Binding-site contacts:
Ligand atom CZ2 contacts residue GLY36 of chain 1.A at 3.9 Å.
Ligand atom ND2 contacts residue TYR78 of chain 1.A at 3.8 Å.
Ligand atom CD1 contacts residue ILE77 of chain 1.A at 3.8 Å (hydrophobic).
Ligand atom OD1 contacts residue TYR78 of chain 1.A at 3.2 Å (h-bond).
Ligand atom CE1 contacts residue VAL71 of chain 1.A at 3.6 Å (hydrophobic).
Ligand atom CA contacts residue GLN50 of chain 1.A at 3.4 Å.
Ligand atom O contacts residue GLN50 of chain 1.A at 3.7 Å.
Ligand atom CE2 contacts residue GLY36 of chain 1.A at 3.6 Å.
Ligand atom CAB contacts residue MET40 of chain 1.A at 3.9 Å (hydrophobic).
Ligand atom CD1 contacts residue VAL71 of chain 1.A at 3.8 Å (hydrophobic).
Ligand atom CE3 contacts residue VAL71 of chain 1.A at 3.9 Å (hydrophobic).
Ligand atom CD1 contacts residue GLN50 of chain 1.A at 3.6 Å.
Ligand atom N contacts residue GLN50 of chain 1.A at 2.8 Å (h-bond).
Ligand atom CH2 contacts residue ILE39 of chain 1.A at 3.8 Å (hydrophobic).
Ligand atom O contacts residue VAL71 of chain 1.A at 3.6 Å.
Ligand atom CAS contacts residue PHE33 of chain 1.A at 3.8 Å (hydrophobic).
Ligand atom CE2 contacts residue GLY36 of chain 1.A at 3.5 Å.
Ligand atom C contacts residue VAL71 of chain 1.A at 3.8 Å (hydrophobic).
Ligand atom NE1 contacts residue GLY36 of chain 1.A at 3.3 Å.
Ligand atom CB1 contacts residue LEU32 of chain 1.A at 3.8 Å (hydrophobic).
Ligand atom CA contacts residue GLN50 of chain 1.A at 3.8 Å.
Ligand atom CD1 contacts residue GLY36 of chain 1.A at 3.5 Å.
Ligand atom CE1 contacts residue ILE39 of chain 1.A at 3.5 Å (hydrophobic).
Ligand atom CE2 contacts residue ILE39 of chain 1.A at 3.7 Å (hydrophobic).
Ligand atom CZ2 contacts residue LEU32 of chain 1.A at 3.9 Å (hydrophobic).
Ligand atom CB contacts residue TYR45 of chain 1.A at 3.5 Å (hydrophobic).
Ligand atom CZ contacts residue ILE39 of chain 1.A at 3.2 Å (hydrophobic).
Ligand atom CD1 contacts residue LEU32 of chain 1.A at 3.8 Å (hydrophobic).
Ligand atom NE1 contacts residue LEU32 of chain 1.A at 2.8 Å (h-bond).
Ligand atom CD1 contacts residue HIS51 of chain 1.A at 3.3 Å.
Ligand atom C contacts residue GLN50 of chain 1.A at 3.5 Å.
Ligand atom CE2 contacts residue MET40 of chain 1.A at 3.9 Å (hydrophobic).
Ligand atom CZ3 contacts residue ILE39 of chain 1.A at 3.6 Å (hydrophobic).
Ligand atom CD1 contacts residue GLN50 of chain 1.A at 3.7 Å.
Ligand atom CE2 contacts residue LEU32 of chain 1.A at 3.6 Å (hydrophobic).
Ligand atom CD2 contacts residue TYR78 of chain 1.A at 3.5 Å (hydrophobic).
Ligand atom CB contacts residue GLN50 of chain 1.A at 3.7 Å.
Ligand atom CG contacts residue TYR45 of chain 1.A at 3.5 Å (hydrophobic).
Ligand atom CB1 contacts residue TYR78 of chain 1.A at 3.6 Å (hydrophobic).
Ligand atom CAO contacts residue MET40 of chain 1.A at 3.8 Å (hydrophobic).

A protein and the small-molecule ligand that binds it are described below.
Small molecule (SMILES): CC[C@H](N)C(=O)N[C@H](C(=O)N[C@@H](Cc1ccccc1)C(=O)N[C@]1(C)CCCCCC/C=C/CCC[C@@](C)(C(=O)N[C@@H](CCC(N)=O)C(=O)N[C@H](C=O)CC(N)=O)NC(=O)[C@H](CC(C)C)NC(=O)[C@H](CC(C)C)NC(=O)[C@H](CCCN=C(N)N)NC(=O)[C@H](CC2=CN=C3C=CC=CC23)NC(=O)[C@H](CC(C)C)NC(=O)[C@H](CC(N)=O)NC1=O)[C@@H](C)O

Sequence of chain 1.A:
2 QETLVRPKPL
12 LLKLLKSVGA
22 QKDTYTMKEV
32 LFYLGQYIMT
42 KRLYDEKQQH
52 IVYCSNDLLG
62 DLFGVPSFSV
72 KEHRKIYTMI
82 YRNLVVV